Binding-site contacts:
Ligand atom N contacts residue TYR229 of chain 1.A at 3.6 Å (h-bond).
Ligand atom CE1 contacts residue TYR38 of chain 1.A at 3.5 Å (hydrophobic).
Ligand atom CB contacts residue THR152 of chain 1.A at 3.4 Å.
Ligand atom N contacts residue TYR38 of chain 1.A at 3.5 Å (h-bond).
Ligand atom CE1 contacts residue ZN1 of chain 1.U at 3.3 Å.
Ligand atom O contacts residue TYR51 of chain 1.A at 2.9 Å (h-bond).
Ligand atom O contacts residue TYR229 of chain 1.A at 3.6 Å.
Ligand atom O contacts residue GLN46 of chain 1.A at 2.8 Å (h-bond).
Ligand atom CE1 contacts residue ASP40 of chain 1.A at 3.7 Å.
Ligand atom O contacts residue SER153 of chain 1.A at 3.3 Å (h-bond).
Ligand atom OE2 contacts residue GLN157 of chain 1.A at 3.6 Å.
Ligand atom O contacts residue ARG173 of chain 1.A at 2.7 Å (salt-bridge).
Ligand atom CA contacts residue GLN46 of chain 1.A at 3.6 Å.
Ligand atom N contacts residue VAL170 of chain 1.A at 3.6 Å.
Ligand atom ND1 contacts residue TYR38 of chain 1.A at 3.0 Å (h-bond).
Ligand atom CB contacts residue ARG173 of chain 1.A at 3.6 Å.
Ligand atom OG contacts residue THR152 of chain 1.A at 3.0 Å.
Ligand atom CB contacts residue GLN46 of chain 1.A at 3.8 Å.
Ligand atom C contacts residue TYR229 of chain 1.A at 3.2 Å (hydrophobic).
Ligand atom C contacts residue SER153 of chain 1.A at 3.7 Å.
Ligand atom OG contacts residue GLY49 of chain 1.A at 2.7 Å (h-bond).
Ligand atom C contacts residue TYR51 of chain 1.A at 3.7 Å (hydrophobic).
Ligand atom CD2 contacts residue ZN1 of chain 1.U at 3.4 Å.
Ligand atom O contacts residue TYR229 of chain 1.A at 3.1 Å (h-bond).
Ligand atom CG contacts residue GLN46 of chain 1.A at 3.6 Å.
Ligand atom CB contacts residue TRP226 of chain 1.A at 3.6 Å (hydrophobic).
Ligand atom NE2 contacts residue ASP40 of chain 1.A at 3.4 Å (salt-bridge).
Ligand atom N contacts residue GLN46 of chain 1.A at 2.9 Å (h-bond).
Ligand atom OG contacts residue TRP48 of chain 1.A at 3.4 Å.
Ligand atom C contacts residue TYR229 of chain 1.A at 3.7 Å (hydrophobic).
Ligand atom CE1 contacts residue GLY49 of chain 1.A at 3.8 Å.
Ligand atom N contacts residue TYR51 of chain 1.A at 3.5 Å (h-bond).
Ligand atom CB contacts residue SER153 of chain 1.A at 3.6 Å.
Ligand atom C contacts residue GLN46 of chain 1.A at 3.7 Å.
Ligand atom OE1 contacts residue ASN230 of chain 1.A at 3.2 Å (h-bond).
Ligand atom NE2 contacts residue ZN1 of chain 1.U at 2.5 Å.
Ligand atom CA contacts residue TYR229 of chain 1.A at 3.6 Å (hydrophobic).
Ligand atom CB contacts residue TYR229 of chain 1.A at 3.6 Å (hydrophobic).
Ligand atom OG contacts residue TYR38 of chain 1.A at 3.7 Å.
Ligand atom N contacts residue TYR229 of chain 1.A at 3.6 Å.

Sequence of chain 1.A:
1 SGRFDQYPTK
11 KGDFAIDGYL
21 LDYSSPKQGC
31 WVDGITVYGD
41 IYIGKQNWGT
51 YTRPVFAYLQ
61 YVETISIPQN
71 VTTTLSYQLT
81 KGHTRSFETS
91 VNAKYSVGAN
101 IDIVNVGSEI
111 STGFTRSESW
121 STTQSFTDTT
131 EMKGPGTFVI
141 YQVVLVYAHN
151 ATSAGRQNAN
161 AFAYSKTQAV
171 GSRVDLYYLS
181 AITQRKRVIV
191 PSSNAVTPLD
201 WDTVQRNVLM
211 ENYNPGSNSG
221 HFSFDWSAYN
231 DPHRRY

The protein below binds the small molecule below.
Small molecule (SMILES): CC[C@H](C)[C@H](NC(=O)[C@H](CO)NC(=O)[C@H](Cc1cnc[nH]1)NC(=O)[C@H](CO)NC(=O)[C@H](CCC(N)=O)NC(=O)[C@@H]1CCCN1C(=O)[C@@H](N)CCC(N)=O)C(=O)N[C@@H](CCC(=O)O)C(=O)N[C@H](C=O)CC(C)C